This small molecule binds to this protein.
Small molecule (SMILES): O=c1[nH]c(=O)c2ncnnc2[nH]1

Sequence of chain 1.A:
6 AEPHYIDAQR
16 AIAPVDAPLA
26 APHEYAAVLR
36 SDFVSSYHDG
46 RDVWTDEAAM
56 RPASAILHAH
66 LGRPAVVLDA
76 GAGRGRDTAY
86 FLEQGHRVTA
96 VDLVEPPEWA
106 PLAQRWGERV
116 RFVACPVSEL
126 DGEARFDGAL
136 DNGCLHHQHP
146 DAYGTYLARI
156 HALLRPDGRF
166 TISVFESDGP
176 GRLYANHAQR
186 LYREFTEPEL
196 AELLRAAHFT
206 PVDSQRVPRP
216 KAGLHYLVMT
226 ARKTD

Binding-site contacts:
Ligand atom N5 contacts residue HIS141 of chain 1.A at 3.4 Å (h-bond).
Ligand atom C9 contacts residue TYR187 of chain 1.A at 3.6 Å (hydrophobic).
Ligand atom C9 contacts residue ASP12 of chain 1.A at 3.4 Å.
Ligand atom N6 contacts residue PHE170 of chain 1.A at 3.9 Å.
Ligand atom C7 contacts residue TRP49 of chain 1.A at 3.8 Å (hydrophobic).
Ligand atom N3 contacts residue TRP49 of chain 1.A at 3.7 Å.
Ligand atom C2 contacts residue TRP49 of chain 1.A at 3.9 Å (hydrophobic).
Ligand atom N6 contacts residue GLY138 of chain 1.A at 3.5 Å (h-bond).
Ligand atom N5 contacts residue SAH1 of chain 1.C at 4.0 Å.
Ligand atom C9 contacts residue ARG185 of chain 1.A at 3.6 Å.
Ligand atom C7 contacts residue HIS142 of chain 1.A at 3.4 Å.
Ligand atom N8 contacts residue ARG185 of chain 1.A at 3.1 Å (salt-bridge).
Ligand atom C2 contacts residue PHE170 of chain 1.A at 3.7 Å (hydrophobic).
Ligand atom C1 contacts residue TRP49 of chain 1.A at 3.7 Å (hydrophobic).
Ligand atom N3 contacts residue PHE170 of chain 1.A at 3.8 Å.
Ligand atom N5 contacts residue GLY138 of chain 1.A at 3.3 Å (h-bond).
Ligand atom N10 contacts residue TRP49 of chain 1.A at 3.5 Å.
Ligand atom C4 contacts residue MET55 of chain 1.A at 4.0 Å (hydrophobic).
Ligand atom N8 contacts residue HIS142 of chain 1.A at 3.3 Å (h-bond).
Ligand atom O2 contacts residue TRP49 of chain 1.A at 3.5 Å.
Ligand atom O1 contacts residue ILE11 of chain 1.A at 4.0 Å.
Ligand atom O1 contacts residue TYR221 of chain 1.A at 3.7 Å.
Ligand atom O2 contacts residue ARG15 of chain 1.A at 3.5 Å.
Ligand atom N8 contacts residue TYR187 of chain 1.A at 4.0 Å.
Ligand atom C9 contacts residue TRP49 of chain 1.A at 3.4 Å (hydrophobic).
Ligand atom O2 contacts residue ASP12 of chain 1.A at 3.3 Å (salt-bridge).
Ligand atom O1 contacts residue ARG214 of chain 1.A at 3.4 Å (salt-bridge).
Ligand atom C1 contacts residue ASP12 of chain 1.A at 3.6 Å.
Ligand atom C4 contacts residue TYR221 of chain 1.A at 3.6 Å (hydrophobic).
Ligand atom N6 contacts residue SAH1 of chain 1.C at 3.8 Å.
Ligand atom C7 contacts residue PHE170 of chain 1.A at 3.7 Å (hydrophobic).
Ligand atom N5 contacts residue HIS142 of chain 1.A at 3.8 Å.
Ligand atom O1 contacts residue ASP12 of chain 1.A at 3.3 Å.
Ligand atom O2 contacts residue ARG185 of chain 1.A at 3.0 Å (salt-bridge).
Ligand atom N6 contacts residue HIS142 of chain 1.A at 2.9 Å (h-bond).
Ligand atom N8 contacts residue TRP49 of chain 1.A at 3.6 Å.
Ligand atom N10 contacts residue ASP12 of chain 1.A at 2.6 Å (salt-bridge).
Ligand atom N3 contacts residue TYR221 of chain 1.A at 3.0 Å (h-bond).
Ligand atom N6 contacts residue HIS141 of chain 1.A at 3.6 Å.
Ligand atom O2 contacts residue TYR187 of chain 1.A at 2.6 Å (h-bond).